The protein below binds the small molecule below.
Small molecule (SMILES): O=C(NC1[C@@H]2CC3C[C@H]1CC(O)(C3)C2)c1sc(OCCO)nc1C1CC1

Binding-site contacts:
Ligand atom C1 contacts residue TYR257 of chain 1.C at 3.9 Å (hydrophobic).
Ligand atom N8 contacts residue TYR154 of chain 1.D at 3.6 Å.
Ligand atom C13 contacts residue SER147 of chain 1.D at 3.5 Å.
Ligand atom O9 contacts residue GLY193 of chain 1.D at 3.9 Å.
Ligand atom C11 contacts residue ASP236 of chain 1.D at 3.6 Å.
Ligand atom S6 contacts residue GLY193 of chain 1.D at 3.7 Å.
Ligand atom O14 contacts residue TYR160 of chain 1.D at 2.9 Å (h-bond).
Ligand atom C25 contacts residue NAP1 of chain 1.K at 4.0 Å.
Ligand atom S6 contacts residue LEU194 of chain 1.D at 3.7 Å.
Ligand atom C18 contacts residue LEU194 of chain 1.D at 3.8 Å (hydrophobic).
Ligand atom C10 contacts residue MET210 of chain 1.D at 3.8 Å (hydrophobic).
Ligand atom C17 contacts residue NAP1 of chain 1.K at 3.4 Å.
Ligand atom S6 contacts residue LEU192 of chain 1.D at 3.4 Å (h-bond).
Ligand atom O26 contacts residue THR101 of chain 1.D at 3.8 Å.
Ligand atom O9 contacts residue TYR154 of chain 1.D at 3.5 Å (h-bond).
Ligand atom S6 contacts residue NAP1 of chain 1.K at 4.0 Å.
Ligand atom C5 contacts residue SER147 of chain 1.D at 3.7 Å.
Ligand atom C13 contacts residue NAP1 of chain 1.K at 3.8 Å.
Ligand atom O12 contacts residue ASP236 of chain 1.D at 3.3 Å (salt-bridge).
Ligand atom C2 contacts residue TYR257 of chain 1.C at 3.9 Å (hydrophobic).
Ligand atom C24 contacts residue ALA203 of chain 1.D at 3.7 Å (hydrophobic).
Ligand atom C1 contacts residue TYR154 of chain 1.D at 3.9 Å (hydrophobic).
Ligand atom O12 contacts residue LEU194 of chain 1.D at 3.2 Å (h-bond).
Ligand atom O12 contacts residue GLY193 of chain 1.D at 3.9 Å.
Ligand atom O14 contacts residue NAP1 of chain 1.K at 3.1 Å.
Ligand atom C7 contacts residue TYR154 of chain 1.D at 3.6 Å (hydrophobic).
Ligand atom S6 contacts residue SER147 of chain 1.D at 3.3 Å (h-bond).
Ligand atom C13 contacts residue TYR160 of chain 1.D at 3.8 Å (hydrophobic).
Ligand atom C21 contacts residue TYR160 of chain 1.D at 3.8 Å (hydrophobic).
Ligand atom C7 contacts residue LEU194 of chain 1.D at 4.0 Å (hydrophobic).
Ligand atom O9 contacts residue LEU148 of chain 1.D at 3.9 Å.
Ligand atom C20 contacts residue LEU103 of chain 1.D at 3.5 Å (hydrophobic).
Ligand atom C18 contacts residue ALA200 of chain 1.D at 4.0 Å (hydrophobic).
Ligand atom O14 contacts residue SER147 of chain 1.D at 2.6 Å (h-bond).
Ligand atom O9 contacts residue LEU194 of chain 1.D at 3.9 Å.
Ligand atom C19 contacts residue ALA203 of chain 1.D at 3.9 Å (hydrophobic).
Ligand atom C16 contacts residue TYR160 of chain 1.D at 3.6 Å (hydrophobic).
Ligand atom C22 contacts residue TYR160 of chain 1.D at 3.8 Å (hydrophobic).
Ligand atom C10 contacts residue TYR154 of chain 1.D at 3.5 Å (hydrophobic).
Ligand atom O26 contacts residue ILE98 of chain 1.D at 3.9 Å.

Sequence of chain 1.C:
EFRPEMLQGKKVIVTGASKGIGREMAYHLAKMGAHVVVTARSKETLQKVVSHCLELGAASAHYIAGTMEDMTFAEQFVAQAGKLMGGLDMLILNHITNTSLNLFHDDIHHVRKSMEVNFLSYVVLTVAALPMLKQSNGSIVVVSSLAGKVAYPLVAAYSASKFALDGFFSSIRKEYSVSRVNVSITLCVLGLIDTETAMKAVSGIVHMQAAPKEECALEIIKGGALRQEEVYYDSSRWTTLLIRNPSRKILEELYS

Sequence of chain 1.D:
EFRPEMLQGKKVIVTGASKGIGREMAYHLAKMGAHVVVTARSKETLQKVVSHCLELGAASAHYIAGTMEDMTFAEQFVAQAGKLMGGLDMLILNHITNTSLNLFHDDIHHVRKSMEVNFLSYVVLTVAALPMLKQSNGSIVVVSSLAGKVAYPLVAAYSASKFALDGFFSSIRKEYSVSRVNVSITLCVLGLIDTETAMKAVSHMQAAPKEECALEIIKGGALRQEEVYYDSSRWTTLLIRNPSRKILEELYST